Sequence of chain 1.A:
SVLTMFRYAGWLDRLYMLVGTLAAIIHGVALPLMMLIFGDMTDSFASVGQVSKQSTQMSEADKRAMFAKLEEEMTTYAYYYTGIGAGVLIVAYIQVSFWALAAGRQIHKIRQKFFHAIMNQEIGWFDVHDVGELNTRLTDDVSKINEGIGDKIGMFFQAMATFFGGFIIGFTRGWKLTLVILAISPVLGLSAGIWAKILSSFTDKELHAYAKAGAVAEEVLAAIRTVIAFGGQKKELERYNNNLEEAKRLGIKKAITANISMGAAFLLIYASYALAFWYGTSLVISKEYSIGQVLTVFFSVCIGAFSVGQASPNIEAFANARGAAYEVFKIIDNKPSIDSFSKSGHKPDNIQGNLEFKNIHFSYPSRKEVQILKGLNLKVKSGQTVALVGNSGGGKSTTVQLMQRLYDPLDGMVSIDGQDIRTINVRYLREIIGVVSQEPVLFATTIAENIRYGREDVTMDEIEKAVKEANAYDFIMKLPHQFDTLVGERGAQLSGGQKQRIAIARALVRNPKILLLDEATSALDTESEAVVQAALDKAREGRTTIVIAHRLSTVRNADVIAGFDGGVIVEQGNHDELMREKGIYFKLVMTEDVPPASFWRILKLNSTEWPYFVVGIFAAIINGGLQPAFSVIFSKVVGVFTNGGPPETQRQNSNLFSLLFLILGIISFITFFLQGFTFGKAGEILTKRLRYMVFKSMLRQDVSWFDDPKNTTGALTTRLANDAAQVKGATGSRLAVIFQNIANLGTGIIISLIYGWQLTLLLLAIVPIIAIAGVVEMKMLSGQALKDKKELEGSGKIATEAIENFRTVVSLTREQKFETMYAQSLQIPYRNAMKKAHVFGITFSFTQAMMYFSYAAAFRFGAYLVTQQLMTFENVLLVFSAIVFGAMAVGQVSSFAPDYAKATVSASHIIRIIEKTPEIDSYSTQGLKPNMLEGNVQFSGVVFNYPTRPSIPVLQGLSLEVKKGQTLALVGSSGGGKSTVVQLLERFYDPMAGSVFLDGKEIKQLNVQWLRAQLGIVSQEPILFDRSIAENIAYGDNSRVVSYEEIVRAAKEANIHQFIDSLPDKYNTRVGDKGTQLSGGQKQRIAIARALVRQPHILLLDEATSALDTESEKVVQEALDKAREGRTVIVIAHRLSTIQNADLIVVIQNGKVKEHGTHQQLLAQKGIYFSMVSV

This small molecule binds to this protein.
Small molecule (SMILES): CC(C)CCC[C@@H](C)[C@H]1CC[C@H]2[C@@H]3CC=C4C[C@@H](OC(=O)CCC(=O)O)CC[C@]4(C)[C@H]3CC[C@]12C

Binding-site contacts:
Ligand atom CAY contacts residue HIS932 of chain 1.A at 4.3 Å.
Ligand atom CAR contacts residue Y011 of chain 1.M at 4.2 Å.
Ligand atom CBC contacts residue HIS932 of chain 1.A at 3.6 Å.
Ligand atom CAR contacts residue TYR49 of chain 1.A at 3.0 Å (hydrophobic).
Ligand atom CAU contacts residue PHE131 of chain 1.A at 3.6 Å (hydrophobic).
Ligand atom CBE contacts residue TYR126 of chain 1.A at 4.0 Å (hydrophobic).
Ligand atom CAI contacts residue HIS932 of chain 1.A at 4.2 Å.
Ligand atom CAT contacts residue HIS932 of chain 1.A at 4.1 Å.
Ligand atom CBC contacts residue TYR49 of chain 1.A at 4.4 Å (hydrophobic).
Ligand atom CAS contacts residue PHE131 of chain 1.A at 3.8 Å (hydrophobic).
Ligand atom CAC contacts residue Y011 of chain 1.M at 3.2 Å.
Ligand atom OAH contacts residue TYR924 of chain 1.A at 4.1 Å.
Ligand atom CAX contacts residue MET928 of chain 1.A at 4.3 Å (hydrophobic).
Ligand atom CAB contacts residue ILE123 of chain 1.A at 4.0 Å (hydrophobic).
Ligand atom CBC contacts residue LEU134 of chain 1.A at 4.3 Å (hydrophobic).
Ligand atom CAM contacts residue LEU134 of chain 1.A at 4.4 Å (hydrophobic).
Ligand atom CAL contacts residue MET928 of chain 1.A at 4.3 Å (hydrophobic).
Ligand atom CAA contacts residue Y011 of chain 1.M at 3.9 Å.
Ligand atom OAF contacts residue TYR924 of chain 1.A at 3.3 Å (h-bond).
Ligand atom CAS contacts residue Y011 of chain 1.M at 4.0 Å.
Ligand atom CAR contacts residue LEU134 of chain 1.A at 3.8 Å (hydrophobic).
Ligand atom CBG contacts residue TYR126 of chain 1.A at 4.0 Å (hydrophobic).
Ligand atom CBF contacts residue TYR126 of chain 1.A at 4.4 Å (hydrophobic).
Ligand atom CAC contacts residue ILE127 of chain 1.A at 4.4 Å (hydrophobic).
Ligand atom CAZ contacts residue HIS932 of chain 1.A at 4.2 Å.
Ligand atom CAT contacts residue LEU134 of chain 1.A at 3.9 Å (hydrophobic).
Ligand atom CAJ contacts residue ILE123 of chain 1.A at 4.0 Å (hydrophobic).
Ligand atom CBF contacts residue HIS932 of chain 1.A at 4.4 Å.
Ligand atom CAD contacts residue Y011 of chain 1.M at 3.6 Å.
Ligand atom CAV contacts residue HIS932 of chain 1.A at 4.2 Å.
Ligand atom CAX contacts residue TYR924 of chain 1.A at 4.0 Å (hydrophobic).
Ligand atom CAT contacts residue TYR49 of chain 1.A at 3.5 Å (hydrophobic).
Ligand atom CAU contacts residue TYR126 of chain 1.A at 4.3 Å (hydrophobic).
Ligand atom OAF contacts residue ARG138 of chain 1.A at 4.2 Å.
Ligand atom OAG contacts residue HIS932 of chain 1.A at 3.7 Å.
Ligand atom CAU contacts residue Y011 of chain 1.M at 4.1 Å.
Ligand atom CAM contacts residue MET928 of chain 1.A at 3.9 Å (hydrophobic).
Ligand atom OAW contacts residue Y011 of chain 1.M at 3.8 Å.
Ligand atom OAF contacts residue MET928 of chain 1.A at 3.9 Å.
Ligand atom CAJ contacts residue Y011 of chain 1.M at 4.4 Å.